This small molecule binds to this protein.
Small molecule (SMILES): OC[C@@H](O)[C@@H](O)[C@H](O)[C@H](O)CO

Sequence of chain 1.B:
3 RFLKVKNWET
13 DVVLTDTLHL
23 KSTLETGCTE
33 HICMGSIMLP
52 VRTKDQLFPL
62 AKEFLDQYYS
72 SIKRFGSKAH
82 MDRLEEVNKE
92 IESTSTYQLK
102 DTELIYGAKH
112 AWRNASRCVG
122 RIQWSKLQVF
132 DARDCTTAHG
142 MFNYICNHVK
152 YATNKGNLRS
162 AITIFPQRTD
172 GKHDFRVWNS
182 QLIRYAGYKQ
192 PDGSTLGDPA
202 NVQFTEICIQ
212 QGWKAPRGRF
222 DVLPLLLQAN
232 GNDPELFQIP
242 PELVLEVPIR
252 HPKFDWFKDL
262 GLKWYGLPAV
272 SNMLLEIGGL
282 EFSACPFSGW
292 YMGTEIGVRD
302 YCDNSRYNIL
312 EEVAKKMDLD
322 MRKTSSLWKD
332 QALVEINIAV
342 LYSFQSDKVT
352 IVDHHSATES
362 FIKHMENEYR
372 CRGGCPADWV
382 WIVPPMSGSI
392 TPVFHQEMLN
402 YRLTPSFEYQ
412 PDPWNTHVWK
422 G

Binding-site contacts:
Ligand atom O2 contacts residue ASN273 of chain 1.B at 3.0 Å (h-bond).
Ligand atom O6 contacts residue ALA201 of chain 1.B at 3.1 Å (h-bond).
Ligand atom O5 contacts residue ARG185 of chain 1.B at 3.5 Å (salt-bridge).
Ligand atom C1 contacts residue ASN273 of chain 1.B at 3.7 Å.
Ligand atom C6 contacts residue ALA201 of chain 1.B at 3.8 Å (hydrophobic).
Ligand atom C6 contacts residue ASN202 of chain 1.B at 4.3 Å.
Ligand atom O4 contacts residue TRP415 of chain 1.B at 3.7 Å.
Ligand atom O4 contacts residue GLN204 of chain 1.B at 4.3 Å.
Ligand atom O5 contacts residue SER181 of chain 1.B at 3.7 Å.
Ligand atom O1 contacts residue SER181 of chain 1.B at 3.9 Å.
Ligand atom O4 contacts residue ASP413 of chain 1.B at 3.5 Å (salt-bridge).
Ligand atom C3 contacts residue SER181 of chain 1.B at 4.2 Å.
Ligand atom O1 contacts residue ASN273 of chain 1.B at 3.1 Å (h-bond).
Ligand atom C6 contacts residue GLN204 of chain 1.B at 4.1 Å.
Ligand atom C4 contacts residue ASP413 of chain 1.B at 4.4 Å.
Ligand atom O2 contacts residue SER181 of chain 1.B at 3.9 Å.
Ligand atom C6 contacts residue PHE205 of chain 1.B at 3.5 Å (hydrophobic).
Ligand atom C5 contacts residue ASN202 of chain 1.B at 4.4 Å.
Ligand atom C5 contacts residue ALA201 of chain 1.B at 3.2 Å (hydrophobic).
Ligand atom O5 contacts residue ALA201 of chain 1.B at 3.0 Å (h-bond).
Ligand atom O6 contacts residue VAL203 of chain 1.B at 3.8 Å.
Ligand atom O6 contacts residue ASN202 of chain 1.B at 3.2 Å.
Ligand atom O6 contacts residue GLN204 of chain 1.B at 3.4 Å (h-bond).
Ligand atom C4 contacts residue TRP415 of chain 1.B at 4.2 Å (hydrophobic).
Ligand atom C2 contacts residue ASN273 of chain 1.B at 4.0 Å.
Ligand atom O5 contacts residue ASN202 of chain 1.B at 3.1 Å (h-bond).
Ligand atom C2 contacts residue ASP413 of chain 1.B at 3.7 Å.
Ligand atom C6 contacts residue TRP415 of chain 1.B at 4.1 Å (hydrophobic).
Ligand atom O3 contacts residue ALA201 of chain 1.B at 4.4 Å.
Ligand atom O1 contacts residue 9OS1 of chain 1.J at 4.0 Å.
Ligand atom O6 contacts residue PHE205 of chain 1.B at 3.0 Å (h-bond).
Ligand atom O2 contacts residue ASP413 of chain 1.B at 2.8 Å (salt-bridge).